Sequence of chain 1.A:
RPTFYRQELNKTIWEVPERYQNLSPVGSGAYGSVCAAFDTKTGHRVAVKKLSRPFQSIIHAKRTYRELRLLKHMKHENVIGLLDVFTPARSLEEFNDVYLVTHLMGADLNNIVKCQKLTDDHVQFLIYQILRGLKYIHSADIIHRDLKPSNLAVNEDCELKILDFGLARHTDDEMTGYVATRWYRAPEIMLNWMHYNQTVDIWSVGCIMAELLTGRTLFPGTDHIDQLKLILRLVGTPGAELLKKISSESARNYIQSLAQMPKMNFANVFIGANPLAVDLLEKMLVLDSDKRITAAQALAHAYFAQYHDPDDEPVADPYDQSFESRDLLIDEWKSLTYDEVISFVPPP

A small-molecule ligand and the protein it binds are described below.
Small molecule (SMILES): CCc1cc2c(=O)[nH]cnc2s1

Binding-site contacts:
Ligand atom C02 contacts residue LEU291 of chain 1.A at 4.2 Å (hydrophobic).
Ligand atom C11 contacts residue ILE250 of chain 1.A at 3.9 Å (hydrophobic).
Ligand atom S12 contacts residue TRP197 of chain 1.A at 4.4 Å.
Ligand atom C05 contacts residue LEU291 of chain 1.A at 4.4 Å (hydrophobic).
Ligand atom O07 contacts residue SER293 of chain 1.A at 2.9 Å (h-bond).
Ligand atom O07 contacts residue ASP292 of chain 1.A at 3.9 Å.
Ligand atom C04 contacts residue LEU291 of chain 1.A at 3.5 Å (hydrophobic).
Ligand atom C11 contacts residue GLU192 of chain 1.A at 4.3 Å.
Ligand atom C02 contacts residue PRO191 of chain 1.A at 4.0 Å (hydrophobic).
Ligand atom C03 contacts residue GLU192 of chain 1.A at 3.9 Å.
Ligand atom N08 contacts residue LYS249 of chain 1.A at 4.3 Å.
Ligand atom O07 contacts residue LEU246 of chain 1.A at 3.8 Å.
Ligand atom N10 contacts residue LYS249 of chain 1.A at 4.1 Å.
Ligand atom C05 contacts residue LEU246 of chain 1.A at 4.0 Å (hydrophobic).
Ligand atom N08 contacts residue MET198 of chain 1.A at 3.5 Å.
Ligand atom C06 contacts residue LEU246 of chain 1.A at 3.7 Å (hydrophobic).
Ligand atom N10 contacts residue ILE250 of chain 1.A at 3.7 Å.
Ligand atom S12 contacts residue GLU192 of chain 1.A at 4.3 Å.
Ligand atom C09 contacts residue MET198 of chain 1.A at 2.7 Å (hydrophobic).
Ligand atom C01 contacts residue LEU291 of chain 1.A at 4.0 Å (hydrophobic).
Ligand atom O07 contacts residue LEU291 of chain 1.A at 3.9 Å.
Ligand atom C05 contacts residue GLU192 of chain 1.A at 4.2 Å.
Ligand atom N10 contacts residue MET198 of chain 1.A at 3.4 Å.
Ligand atom C04 contacts residue LEU246 of chain 1.A at 4.5 Å (hydrophobic).
Ligand atom N08 contacts residue LEU246 of chain 1.A at 4.0 Å.
Ligand atom C04 contacts residue GLU192 of chain 1.A at 3.9 Å.
Ligand atom C01 contacts residue TRP197 of chain 1.A at 4.5 Å (hydrophobic).
Ligand atom C01 contacts residue ILE259 of chain 1.A at 4.2 Å (hydrophobic).
Ligand atom N08 contacts residue SER293 of chain 1.A at 4.4 Å.
Ligand atom C02 contacts residue GLU192 of chain 1.A at 4.0 Å.
Ligand atom C09 contacts residue ILE250 of chain 1.A at 4.1 Å (hydrophobic).
Ligand atom C11 contacts residue MET198 of chain 1.A at 4.0 Å (hydrophobic).
Ligand atom S12 contacts residue ILE250 of chain 1.A at 4.2 Å.
Ligand atom C06 contacts residue SER293 of chain 1.A at 3.8 Å.
Ligand atom C09 contacts residue LYS249 of chain 1.A at 3.5 Å.